Sequence of chain 1.B:
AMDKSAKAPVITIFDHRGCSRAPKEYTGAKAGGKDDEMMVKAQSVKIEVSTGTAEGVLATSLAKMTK

Sequence of chain 1.D:
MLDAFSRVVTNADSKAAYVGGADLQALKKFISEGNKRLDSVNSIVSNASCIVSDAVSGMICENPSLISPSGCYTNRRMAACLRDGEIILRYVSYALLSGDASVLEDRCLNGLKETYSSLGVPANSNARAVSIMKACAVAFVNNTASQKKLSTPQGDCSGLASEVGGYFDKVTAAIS

Sequence of chain 1.A:
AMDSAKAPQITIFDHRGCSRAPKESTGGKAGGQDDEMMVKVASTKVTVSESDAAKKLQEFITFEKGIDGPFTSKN

Binding-site contacts:
Ligand atom O1C contacts residue LYS41 of chain 1.A at 2.8 Å (salt-bridge).
Ligand atom O1B contacts residue ARG21 of chain 1.A at 2.9 Å (salt-bridge).
Ligand atom OD contacts residue GLU25 of chain 1.A at 2.9 Å (salt-bridge).
Ligand atom CHA contacts residue ARG21 of chain 1.A at 3.6 Å.
Ligand atom ND contacts residue GLU25 of chain 1.A at 2.8 Å (salt-bridge).
Ligand atom CGB contacts residue ARG21 of chain 1.A at 3.6 Å.
Ligand atom CBB contacts residue ILE67 of chain 1.D at 3.4 Å (hydrophobic).
Ligand atom C1C contacts residue ARG21 of chain 1.A at 3.5 Å.
Ligand atom OD contacts residue MET39 of chain 1.A at 3.4 Å.
Ligand atom C4A contacts residue ARG21 of chain 1.A at 3.5 Å.
Ligand atom O2B contacts residue ARG21 of chain 1.A at 2.9 Å (salt-bridge).
Ligand atom CAD contacts residue MET38 of chain 1.A at 3.4 Å (hydrophobic).
Ligand atom C4A contacts residue CYS19 of chain 1.A at 3.3 Å (hydrophobic).
Ligand atom CMA contacts residue SER20 of chain 1.A at 3.5 Å.
Ligand atom CHA contacts residue CYS19 of chain 1.A at 3.4 Å (hydrophobic).
Ligand atom CGC contacts residue LYS41 of chain 1.A at 3.5 Å.
Ligand atom O2C contacts residue PHE14 of chain 1.A at 3.6 Å.
Ligand atom CMD contacts residue GLU37 of chain 1.A at 3.5 Å.
Ligand atom NA contacts residue ARG21 of chain 1.A at 3.6 Å.
Ligand atom C3D contacts residue PRO23 of chain 1.A at 3.4 Å (hydrophobic).
Ligand atom CBA contacts residue MET65 of chain 1.B at 3.6 Å (hydrophobic).
Ligand atom CHB contacts residue ARG21 of chain 1.A at 3.5 Å.
Ligand atom C3A contacts residue CYS19 of chain 1.A at 2.7 Å (hydrophobic).
Ligand atom C4C contacts residue PHE14 of chain 1.A at 3.6 Å (hydrophobic).
Ligand atom C3B contacts residue LEU62 of chain 1.B at 3.6 Å (hydrophobic).
Ligand atom C2A contacts residue PRO64 of chain 1.D at 3.6 Å (hydrophobic).
Ligand atom CBA contacts residue THR66 of chain 1.B at 3.4 Å.
Ligand atom OD contacts residue SER26 of chain 1.A at 3.1 Å (h-bond).
Ligand atom OD contacts residue LYS24 of chain 1.A at 3.4 Å (salt-bridge).
Ligand atom CMB contacts residue ILE67 of chain 1.D at 3.6 Å (hydrophobic).
Ligand atom CBA contacts residue CYS19 of chain 1.A at 2.8 Å (hydrophobic).
Ligand atom C4D contacts residue MET39 of chain 1.A at 3.5 Å (hydrophobic).
Ligand atom OA contacts residue SER65 of chain 1.D at 3.5 Å.
Ligand atom CAD contacts residue PRO23 of chain 1.A at 3.6 Å (hydrophobic).
Ligand atom C3C contacts residue PHE14 of chain 1.A at 3.6 Å (hydrophobic).
Ligand atom O2C contacts residue LYS41 of chain 1.A at 3.6 Å.
Ligand atom OD contacts residue PRO23 of chain 1.A at 3.5 Å.
Ligand atom C4D contacts residue GLU25 of chain 1.A at 3.6 Å.
Ligand atom C4D contacts residue PRO23 of chain 1.A at 3.4 Å (hydrophobic).
Ligand atom CAA contacts residue CYS19 of chain 1.A at 1.8 Å (hydrophobic).

Sequence of chain 1.C:
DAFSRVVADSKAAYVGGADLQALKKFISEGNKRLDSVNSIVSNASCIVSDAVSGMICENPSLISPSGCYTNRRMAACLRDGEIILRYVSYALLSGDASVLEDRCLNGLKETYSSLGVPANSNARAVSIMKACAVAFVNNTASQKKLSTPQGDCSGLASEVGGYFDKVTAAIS

This protein binds this small molecule.
Small molecule (SMILES): C=CC1=C(C)[C@@H](CC2=N/C(=C\c3[nH]c(/C=C4\NC(=O)C(C)=C4C=C)c(C)c3CCC(=O)O)C(CCC(=O)O)=C2C)NC1=O